Sequence of chain 1.A:
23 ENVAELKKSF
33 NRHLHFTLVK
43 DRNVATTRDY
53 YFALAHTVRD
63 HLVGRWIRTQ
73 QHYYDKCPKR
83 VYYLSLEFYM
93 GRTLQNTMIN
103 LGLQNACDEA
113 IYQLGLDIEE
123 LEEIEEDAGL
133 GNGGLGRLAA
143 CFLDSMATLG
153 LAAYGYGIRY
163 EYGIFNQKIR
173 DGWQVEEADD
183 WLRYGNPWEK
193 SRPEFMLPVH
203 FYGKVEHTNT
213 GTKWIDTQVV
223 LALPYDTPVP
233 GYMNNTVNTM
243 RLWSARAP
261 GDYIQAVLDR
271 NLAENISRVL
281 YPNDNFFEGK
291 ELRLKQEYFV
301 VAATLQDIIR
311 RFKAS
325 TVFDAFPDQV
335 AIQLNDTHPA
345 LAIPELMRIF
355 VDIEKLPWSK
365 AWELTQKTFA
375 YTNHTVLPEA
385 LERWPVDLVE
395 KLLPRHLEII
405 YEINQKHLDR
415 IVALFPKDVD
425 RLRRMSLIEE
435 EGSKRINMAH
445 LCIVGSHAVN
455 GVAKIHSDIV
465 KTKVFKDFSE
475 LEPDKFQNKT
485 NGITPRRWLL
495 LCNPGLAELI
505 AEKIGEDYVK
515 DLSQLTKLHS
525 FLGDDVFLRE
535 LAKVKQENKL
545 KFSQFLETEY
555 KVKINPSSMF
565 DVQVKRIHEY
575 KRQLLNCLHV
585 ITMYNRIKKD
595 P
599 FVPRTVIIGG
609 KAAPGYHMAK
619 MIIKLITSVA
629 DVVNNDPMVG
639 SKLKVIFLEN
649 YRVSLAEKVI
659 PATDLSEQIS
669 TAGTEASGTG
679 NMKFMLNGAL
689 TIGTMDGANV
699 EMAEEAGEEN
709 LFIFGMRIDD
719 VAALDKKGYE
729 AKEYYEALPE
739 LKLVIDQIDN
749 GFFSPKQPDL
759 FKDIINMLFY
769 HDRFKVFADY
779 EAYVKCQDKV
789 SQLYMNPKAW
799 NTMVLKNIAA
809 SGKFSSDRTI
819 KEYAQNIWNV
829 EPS

A small-molecule ligand and the protein it binds are described below.
Small molecule (SMILES): O=C(NCCOCCOCCNC(=O)c1cc2cc(Cl)ccc2[nH]1)c1cc2cc(Cl)ccc2[nH]1

Sequence of chain 1.B:
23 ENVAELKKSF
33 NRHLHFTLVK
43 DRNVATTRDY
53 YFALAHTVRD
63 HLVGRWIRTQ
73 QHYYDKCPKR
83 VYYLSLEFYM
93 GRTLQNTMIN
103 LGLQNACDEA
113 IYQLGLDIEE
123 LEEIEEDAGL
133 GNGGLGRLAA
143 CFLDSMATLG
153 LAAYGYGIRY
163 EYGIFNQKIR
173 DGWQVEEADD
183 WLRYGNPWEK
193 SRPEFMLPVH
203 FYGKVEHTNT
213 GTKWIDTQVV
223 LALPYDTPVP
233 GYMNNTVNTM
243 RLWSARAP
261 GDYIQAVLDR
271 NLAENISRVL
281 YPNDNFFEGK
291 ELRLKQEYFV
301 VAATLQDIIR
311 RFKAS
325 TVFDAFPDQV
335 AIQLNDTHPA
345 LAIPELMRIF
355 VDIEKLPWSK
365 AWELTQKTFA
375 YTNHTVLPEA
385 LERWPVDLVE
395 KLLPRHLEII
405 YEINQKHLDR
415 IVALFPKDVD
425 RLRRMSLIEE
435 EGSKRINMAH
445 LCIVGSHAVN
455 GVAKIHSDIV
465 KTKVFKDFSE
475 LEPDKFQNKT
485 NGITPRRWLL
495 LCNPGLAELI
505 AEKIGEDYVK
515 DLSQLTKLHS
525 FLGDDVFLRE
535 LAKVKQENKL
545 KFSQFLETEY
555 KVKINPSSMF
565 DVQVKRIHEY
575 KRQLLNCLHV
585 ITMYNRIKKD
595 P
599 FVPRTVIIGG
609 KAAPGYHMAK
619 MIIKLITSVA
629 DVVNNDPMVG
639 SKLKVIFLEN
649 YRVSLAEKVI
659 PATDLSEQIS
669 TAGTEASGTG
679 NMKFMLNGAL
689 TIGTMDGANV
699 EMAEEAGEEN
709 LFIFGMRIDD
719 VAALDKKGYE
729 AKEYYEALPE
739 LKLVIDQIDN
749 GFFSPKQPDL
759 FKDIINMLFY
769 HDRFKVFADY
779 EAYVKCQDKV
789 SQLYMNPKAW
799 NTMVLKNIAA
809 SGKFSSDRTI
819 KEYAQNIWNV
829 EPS

Binding-site contacts:
Ligand atom N4 contacts residue LYS192 of chain 1.A at 3.5 Å.
Ligand atom C2 contacts residue THR39 of chain 1.B at 3.5 Å.
Ligand atom N4 contacts residue GLU191 of chain 1.A at 2.7 Å (salt-bridge).
Ligand atom C32 contacts residue ARG61 of chain 1.B at 3.3 Å.
Ligand atom C27 contacts residue GLU191 of chain 1.B at 3.6 Å.
Ligand atom CL33 contacts residue ARG61 of chain 1.B at 3.5 Å.
Ligand atom N11 contacts residue THR39 of chain 1.B at 3.0 Å (h-bond).
Ligand atom C8 contacts residue TRP68 of chain 1.A at 3.6 Å (hydrophobic).
Ligand atom C23 contacts residue ARG61 of chain 1.B at 3.5 Å.
Ligand atom C26 contacts residue THR39 of chain 1.A at 3.3 Å.
Ligand atom N4 contacts residue ARG61 of chain 1.A at 3.4 Å (salt-bridge).
Ligand atom C8 contacts residue ARG61 of chain 1.A at 3.6 Å.
Ligand atom C5 contacts residue PRO189 of chain 1.A at 3.4 Å (hydrophobic).
Ligand atom C28 contacts residue ARG61 of chain 1.B at 3.3 Å.
Ligand atom C1 contacts residue GLU191 of chain 1.A at 3.5 Å.
Ligand atom C23 contacts residue LYS192 of chain 1.B at 3.4 Å.
Ligand atom C7 contacts residue ARG61 of chain 1.A at 3.4 Å.
Ligand atom C31 contacts residue TRP68 of chain 1.B at 3.5 Å (hydrophobic).
Ligand atom C29 contacts residue PRO189 of chain 1.B at 3.5 Å (hydrophobic).
Ligand atom C30 contacts residue VAL41 of chain 1.A at 3.3 Å (hydrophobic).
Ligand atom C6 contacts residue LYS192 of chain 1.A at 3.4 Å.
Ligand atom N25 contacts residue GLU191 of chain 1.B at 2.8 Å (salt-bridge).
Ligand atom C3 contacts residue ARG61 of chain 1.A at 3.4 Å.
Ligand atom O12 contacts residue GLU191 of chain 1.A at 3.3 Å (salt-bridge).
Ligand atom N25 contacts residue ARG61 of chain 1.B at 3.5 Å (salt-bridge).
Ligand atom N25 contacts residue LYS192 of chain 1.B at 3.5 Å.
Ligand atom CL33 contacts residue LEU64 of chain 1.B at 3.6 Å.
Ligand atom CL10 contacts residue TRP68 of chain 1.A at 3.5 Å.
Ligand atom C3 contacts residue VAL41 of chain 1.B at 3.4 Å (hydrophobic).
Ligand atom O24 contacts residue GLU191 of chain 1.B at 3.4 Å (salt-bridge).
Ligand atom C2 contacts residue ARG61 of chain 1.A at 3.3 Å.
Ligand atom N21 contacts residue THR39 of chain 1.A at 2.8 Å (h-bond).
Ligand atom CL33 contacts residue VAL65 of chain 1.B at 3.5 Å.
Ligand atom C6 contacts residue ARG61 of chain 1.A at 3.4 Å.
Ligand atom C26 contacts residue ARG61 of chain 1.B at 3.3 Å.
Ligand atom C0 contacts residue ARG61 of chain 1.A at 3.4 Å.
Ligand atom C22 contacts residue LYS192 of chain 1.B at 3.3 Å.
Ligand atom C30 contacts residue ARG61 of chain 1.B at 3.4 Å.
Ligand atom C28 contacts residue VAL41 of chain 1.A at 3.5 Å (hydrophobic).
Ligand atom C9 contacts residue LYS192 of chain 1.A at 3.4 Å.